Sequence of chain 1.A:
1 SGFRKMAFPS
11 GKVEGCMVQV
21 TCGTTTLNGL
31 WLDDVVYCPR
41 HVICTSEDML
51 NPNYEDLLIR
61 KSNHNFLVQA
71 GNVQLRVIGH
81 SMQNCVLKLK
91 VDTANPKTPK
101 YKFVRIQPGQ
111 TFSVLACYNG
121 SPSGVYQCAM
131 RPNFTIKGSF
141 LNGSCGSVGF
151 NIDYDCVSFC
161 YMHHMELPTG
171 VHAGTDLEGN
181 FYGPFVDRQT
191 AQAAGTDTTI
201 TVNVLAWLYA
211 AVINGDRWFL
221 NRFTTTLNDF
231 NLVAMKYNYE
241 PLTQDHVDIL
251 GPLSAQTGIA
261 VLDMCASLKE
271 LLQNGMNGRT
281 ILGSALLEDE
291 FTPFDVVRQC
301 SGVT

This small molecule binds to this protein.
Small molecule (SMILES): Cc1ccncc1NC(=O)C[C@H](c1ccsc1)N1CCC(O)CC1

Binding-site contacts:
Ligand atom C17 contacts residue MET165 of chain 1.A at 3.5 Å (hydrophobic).
Ligand atom C5 contacts residue CYS145 of chain 1.A at 4.0 Å (hydrophobic).
Ligand atom C4 contacts residue CYS145 of chain 1.A at 3.8 Å (hydrophobic).
Ligand atom C6 contacts residue GLU166 of chain 1.A at 3.9 Å.
Ligand atom N contacts residue LEU141 of chain 1.A at 4.0 Å.
Ligand atom N1 contacts residue CYS145 of chain 1.A at 3.5 Å (h-bond).
Ligand atom C3 contacts residue LEU141 of chain 1.A at 3.6 Å (hydrophobic).
Ligand atom C contacts residue GLU166 of chain 1.A at 3.8 Å.
Ligand atom C2 contacts residue GLU166 of chain 1.A at 3.5 Å.
Ligand atom C6 contacts residue MET165 of chain 1.A at 4.0 Å (hydrophobic).
Ligand atom N contacts residue PHE140 of chain 1.A at 3.7 Å.
Ligand atom C15 contacts residue HIS41 of chain 1.A at 3.6 Å.
Ligand atom C3 contacts residue GLU166 of chain 1.A at 3.6 Å.
Ligand atom C contacts residue ASN142 of chain 1.A at 4.0 Å.
Ligand atom C14 contacts residue MET165 of chain 1.A at 3.8 Å (hydrophobic).
Ligand atom C12 contacts residue ASN142 of chain 1.A at 3.6 Å.
Ligand atom C5 contacts residue GLU166 of chain 1.A at 3.9 Å.
Ligand atom O contacts residue MET165 of chain 1.A at 3.5 Å.
Ligand atom C7 contacts residue HIS41 of chain 1.A at 4.0 Å.
Ligand atom C10 contacts residue MET49 of chain 1.A at 3.9 Å (hydrophobic).
Ligand atom C4 contacts residue GLU166 of chain 1.A at 3.8 Å.
Ligand atom N contacts residue SER144 of chain 1.A at 3.8 Å.
Ligand atom C9 contacts residue MET49 of chain 1.A at 3.7 Å (hydrophobic).
Ligand atom C3 contacts residue PHE140 of chain 1.A at 3.3 Å (hydrophobic).
Ligand atom C2 contacts residue ASN142 of chain 1.A at 3.7 Å.
Ligand atom C6 contacts residue HIS164 of chain 1.A at 3.7 Å.
Ligand atom O contacts residue GLU166 of chain 1.A at 3.0 Å (salt-bridge).
Ligand atom S contacts residue HIS41 of chain 1.A at 3.9 Å.
Ligand atom C11 contacts residue MET49 of chain 1.A at 3.9 Å (hydrophobic).
Ligand atom C7 contacts residue MET165 of chain 1.A at 3.7 Å (hydrophobic).
Ligand atom C10 contacts residue GLN189 of chain 1.A at 3.4 Å.
Ligand atom C4 contacts residue HIS163 of chain 1.A at 3.2 Å.
Ligand atom N1 contacts residue HIS164 of chain 1.A at 4.0 Å.
Ligand atom C16 contacts residue HIS41 of chain 1.A at 3.5 Å.
Ligand atom C7 contacts residue HIS164 of chain 1.A at 3.5 Å.
Ligand atom C2 contacts residue LEU141 of chain 1.A at 3.6 Å (hydrophobic).
Ligand atom C9 contacts residue GLN189 of chain 1.A at 3.6 Å.
Ligand atom N contacts residue HIS163 of chain 1.A at 2.9 Å (h-bond).
Ligand atom C1 contacts residue GLU166 of chain 1.A at 3.8 Å.
Ligand atom N contacts residue GLU166 of chain 1.A at 3.6 Å.

Sequence of chain 2.A:
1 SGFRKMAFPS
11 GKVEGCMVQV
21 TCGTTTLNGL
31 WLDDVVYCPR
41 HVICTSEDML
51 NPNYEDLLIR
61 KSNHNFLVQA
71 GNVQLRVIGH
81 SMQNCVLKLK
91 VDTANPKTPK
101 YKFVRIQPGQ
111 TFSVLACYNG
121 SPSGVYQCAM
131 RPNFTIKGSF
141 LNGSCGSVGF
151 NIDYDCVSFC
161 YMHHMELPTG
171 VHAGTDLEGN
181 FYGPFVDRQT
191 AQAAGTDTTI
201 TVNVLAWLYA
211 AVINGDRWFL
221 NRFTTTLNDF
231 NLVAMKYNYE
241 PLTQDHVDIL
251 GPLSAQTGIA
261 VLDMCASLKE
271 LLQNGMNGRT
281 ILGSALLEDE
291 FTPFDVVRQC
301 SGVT